Binding-site contacts:
Ligand atom C8 contacts residue ASN98 of chain 1.A at 4.5 Å.
Ligand atom C7 contacts residue ASN98 of chain 1.A at 3.2 Å.
Ligand atom N2 contacts residue ASN98 of chain 1.A at 3.0 Å (h-bond).
Ligand atom O5 contacts residue ARG220 of chain 1.A at 3.9 Å.
Ligand atom C5 contacts residue ASN98 of chain 1.A at 3.7 Å.
Ligand atom C3 contacts residue ASN98 of chain 1.A at 3.8 Å.
Ligand atom O5 contacts residue ASN98 of chain 1.A at 2.4 Å (h-bond).
Ligand atom C6 contacts residue ARG220 of chain 1.A at 4.0 Å.
Ligand atom N2 contacts residue GLN97 of chain 1.A at 4.5 Å.
Ligand atom C2 contacts residue ASN98 of chain 1.A at 2.5 Å.
Ligand atom C4 contacts residue ASN98 of chain 1.A at 4.2 Å.
Ligand atom C7 contacts residue GLN97 of chain 1.A at 4.5 Å.
Ligand atom C8 contacts residue GLN97 of chain 1.A at 4.2 Å.
Ligand atom C1 contacts residue ARG220 of chain 1.A at 4.3 Å.
Ligand atom C1 contacts residue ASN98 of chain 1.A at 1.5 Å.
Ligand atom C5 contacts residue ARG220 of chain 1.A at 4.0 Å.
Ligand atom O6 contacts residue ARG220 of chain 1.A at 4.3 Å.
Ligand atom O7 contacts residue ASN98 of chain 1.A at 3.1 Å (h-bond).

The protein below binds the small molecule below.
Small molecule (SMILES): CC(=O)N[C@@H]1[C@@H](O)[C@H](O)[C@@H](CO)O[C@H]1O

Sequence of chain 1.A:
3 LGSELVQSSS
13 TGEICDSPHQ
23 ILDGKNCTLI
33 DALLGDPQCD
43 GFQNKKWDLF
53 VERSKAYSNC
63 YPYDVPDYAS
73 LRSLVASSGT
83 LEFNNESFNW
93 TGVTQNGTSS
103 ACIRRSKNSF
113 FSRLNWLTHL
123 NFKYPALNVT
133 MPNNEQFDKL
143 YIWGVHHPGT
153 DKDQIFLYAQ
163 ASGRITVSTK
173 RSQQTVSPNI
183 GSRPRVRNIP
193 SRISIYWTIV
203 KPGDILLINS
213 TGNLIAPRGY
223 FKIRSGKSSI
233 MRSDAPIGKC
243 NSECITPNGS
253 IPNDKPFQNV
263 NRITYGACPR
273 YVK